Binding-site contacts:
Ligand atom O2 contacts residue DA5 of chain 1.A at 3.4 Å.
Ligand atom N3 contacts residue DA5 of chain 1.A at 2.6 Å (h-bond).
Ligand atom C4 contacts residue DG6 of chain 1.A at 3.1 Å.
Ligand atom O4 contacts residue DA2 of chain 1.A at 3.0 Å (h-bond).
Ligand atom N1 contacts residue DT4 of chain 1.A at 2.3 Å (h-bond).
Ligand atom O5' contacts residue GLY107 of chain 1.C at 3.0 Å.
Ligand atom OP1 contacts residue K1 of chain 1.D at 2.1 Å.
Ligand atom C2 contacts residue DT3 of chain 1.A at 3.1 Å.
Ligand atom C2 contacts residue DG6 of chain 1.A at 3.2 Å.
Ligand atom OP1 contacts residue ILE106 of chain 1.C at 3.2 Å (h-bond).
Ligand atom N1 contacts residue DT3 of chain 1.A at 2.8 Å (h-bond).
Ligand atom O2 contacts residue DG6 of chain 1.A at 2.7 Å (h-bond).
Ligand atom OP1 contacts residue ARG254 of chain 1.C at 3.0 Å (salt-bridge).
Ligand atom C4 contacts residue DA5 of chain 1.A at 3.3 Å.
Ligand atom P contacts residue GLY107 of chain 1.C at 3.3 Å.
Ligand atom C2 contacts residue DA2 of chain 1.A at 3.3 Å.
Ligand atom OP1 contacts residue ALA110 of chain 1.C at 2.7 Å (h-bond).
Ligand atom N3 contacts residue DG6 of chain 1.A at 2.7 Å (h-bond).
Ligand atom N2 contacts residue DA2 of chain 1.A at 3.1 Å.
Ligand atom OP2 contacts residue SER109 of chain 1.C at 3.3 Å (h-bond).
Ligand atom P contacts residue K1 of chain 1.D at 3.4 Å.
Ligand atom OP1 contacts residue GLY107 of chain 1.C at 3.0 Å (h-bond).
Ligand atom O2 contacts residue DG6 of chain 1.A at 3.0 Å (h-bond).
Ligand atom O4 contacts residue DA5 of chain 1.A at 2.8 Å (h-bond).
Ligand atom O2 contacts residue DA7 of chain 1.A at 2.8 Å (h-bond).
Ligand atom C2 contacts residue DA7 of chain 1.A at 3.3 Å.
Ligand atom N6 contacts residue DT4 of chain 1.A at 2.5 Å (h-bond).
Ligand atom N3 contacts residue DA7 of chain 1.A at 3.1 Å (h-bond).
Ligand atom N3 contacts residue DA2 of chain 1.A at 2.6 Å (h-bond).
Ligand atom OP1 contacts residue GLY105 of chain 1.C at 2.8 Å (h-bond).
Ligand atom O2 contacts residue DA2 of chain 1.A at 3.1 Å.
Ligand atom C2 contacts residue DT4 of chain 1.A at 3.0 Å.
Ligand atom N6 contacts residue DT3 of chain 1.A at 3.0 Å (h-bond).
Ligand atom N1 contacts residue DA2 of chain 1.A at 3.4 Å (h-bond).
Ligand atom N1 contacts residue DC1 of chain 1.A at 3.0 Å (h-bond).
Ligand atom N2 contacts residue DC1 of chain 1.A at 2.6 Å (h-bond).
Ligand atom O4 contacts residue DA7 of chain 1.A at 3.2 Å (h-bond).
Ligand atom N4 contacts residue DG6 of chain 1.A at 2.8 Å (h-bond).
Ligand atom N6 contacts residue DA2 of chain 1.A at 3.1 Å (h-bond).
Ligand atom C6 contacts residue DT4 of chain 1.A at 3.1 Å.

A small-molecule ligand and the protein it binds are described below.
Small molecule (SMILES): Cc1cn([C@H]2C[C@H](O[P](=O)(O)OC[C@H]3O[C@@H](n4cnc5c(N)ncnc54)C[C@@H]3O[P](=O)(O)OC[C@H]3O[C@@H](n4cnc5c(N)ncnc54)C[C@@H]3O[P](=O)(O)OC[C@H]3O[C@@H](n4cc(C)c(=O)[nH]c4=O)C[C@@H]3O[P](=O)(O)OC[C@H]3O[C@@H](n4cnc5c(=O)nc(N)[nH]c54)C[C@@H]3O)[C@@H](CO[P](=O)(O)O[C@H]3C[C@H](n4ccc(N)nc4=O)O[C@@H]3CO[P](=O)(O)O[C@H]3C[C@]4(O[C@@H]3COP(=O)(O)O)C3C(C)C(=O)NC(=O)N34)O2)c(=O)[nH]c1=O

Sequence of chain 1.C:
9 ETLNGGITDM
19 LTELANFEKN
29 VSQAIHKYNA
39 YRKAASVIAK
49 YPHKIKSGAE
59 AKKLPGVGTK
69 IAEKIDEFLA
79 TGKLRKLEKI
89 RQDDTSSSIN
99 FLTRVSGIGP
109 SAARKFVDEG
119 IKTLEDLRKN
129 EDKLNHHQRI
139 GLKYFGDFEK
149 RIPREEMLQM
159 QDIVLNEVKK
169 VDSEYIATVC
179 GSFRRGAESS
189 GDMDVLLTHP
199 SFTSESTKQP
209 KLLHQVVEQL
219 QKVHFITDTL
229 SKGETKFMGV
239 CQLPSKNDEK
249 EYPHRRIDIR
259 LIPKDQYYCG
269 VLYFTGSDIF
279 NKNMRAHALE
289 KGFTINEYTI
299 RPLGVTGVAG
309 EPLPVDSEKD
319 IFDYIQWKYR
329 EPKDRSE